Sequence of chain 1.S:
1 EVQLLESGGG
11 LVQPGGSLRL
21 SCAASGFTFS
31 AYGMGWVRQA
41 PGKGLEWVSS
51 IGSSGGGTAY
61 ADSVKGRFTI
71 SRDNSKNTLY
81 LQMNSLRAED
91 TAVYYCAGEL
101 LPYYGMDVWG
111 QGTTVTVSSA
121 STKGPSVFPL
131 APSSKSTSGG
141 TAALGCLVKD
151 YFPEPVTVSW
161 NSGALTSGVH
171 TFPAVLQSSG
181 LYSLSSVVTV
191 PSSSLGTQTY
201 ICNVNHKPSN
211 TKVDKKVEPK

Sequence of chain 1.E:
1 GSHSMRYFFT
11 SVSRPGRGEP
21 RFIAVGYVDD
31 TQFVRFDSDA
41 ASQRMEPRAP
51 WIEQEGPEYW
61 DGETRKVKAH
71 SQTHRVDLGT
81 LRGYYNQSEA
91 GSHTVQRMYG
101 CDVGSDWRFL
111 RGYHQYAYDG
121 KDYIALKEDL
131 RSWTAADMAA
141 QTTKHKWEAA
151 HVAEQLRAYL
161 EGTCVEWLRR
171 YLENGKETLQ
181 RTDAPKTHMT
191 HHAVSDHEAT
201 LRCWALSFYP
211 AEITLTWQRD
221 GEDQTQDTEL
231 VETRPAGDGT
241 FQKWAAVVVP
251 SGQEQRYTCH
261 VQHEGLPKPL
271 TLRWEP

The small molecule below binds the protein below.
Small molecule (SMILES): CC[C@H](C)[C@H](NC(=O)[C@H](CC1=c2ccccc2=NC1)NC(=O)[C@H](CCSC)NC(=O)[C@H](CC(C)C)NC(=O)[C@H](CC(C)C)NC(=O)[C@@H](N)CO)C(=O)N[C@H](C(=O)N[C@@H](CCC(N)=O)C(=O)N[C@H](C=O)C(C)C)[C@@H](C)O

Binding-site contacts:
Ligand atom C contacts residue LYS66 of chain 1.E at 3.5 Å.
Ligand atom CE3 contacts residue SER96 of chain 1.O at 3.5 Å.
Ligand atom CZ2 contacts residue ALA59 of chain 1.S at 3.5 Å (hydrophobic).
Ligand atom OE1 contacts residue ARG27 of chain 1.O at 3.1 Å (salt-bridge).
Ligand atom O contacts residue LYS66 of chain 1.E at 2.7 Å (salt-bridge).
Ligand atom N contacts residue GLU63 of chain 1.E at 2.9 Å (salt-bridge).
Ligand atom N contacts residue TYR99 of chain 1.E at 3.3 Å (h-bond).
Ligand atom N contacts residue MET5 of chain 1.E at 3.2 Å.
Ligand atom O contacts residue TYR159 of chain 1.E at 2.9 Å (h-bond).
Ligand atom O contacts residue TYR103 of chain 1.S at 2.4 Å (h-bond).
Ligand atom N contacts residue TYR7 of chain 1.E at 2.6 Å (h-bond).
Ligand atom CE3 contacts residue GLY95 of chain 1.O at 3.2 Å.
Ligand atom N contacts residue LYS66 of chain 1.E at 3.1 Å (salt-bridge).
Ligand atom OG contacts residue LYS66 of chain 1.E at 3.0 Å (salt-bridge).
Ligand atom CG contacts residue GLN155 of chain 1.E at 3.3 Å.
Ligand atom C contacts residue LYS146 of chain 1.E at 3.3 Å.
Ligand atom CB contacts residue TYR99 of chain 1.E at 3.5 Å (hydrophobic).
Ligand atom CD1 contacts residue HIS70 of chain 1.E at 3.1 Å.
Ligand atom CD1 contacts residue MET45 of chain 1.E at 3.4 Å (hydrophobic).
Ligand atom CE contacts residue TYR98 of chain 1.O at 3.0 Å (hydrophobic).
Ligand atom O contacts residue LYS146 of chain 1.E at 3.1 Å (salt-bridge).
Ligand atom CA contacts residue TYR7 of chain 1.E at 3.2 Å (hydrophobic).
Ligand atom CB contacts residue GLN155 of chain 1.E at 2.9 Å.
Ligand atom CB contacts residue TRP167 of chain 1.E at 3.3 Å (hydrophobic).
Ligand atom CA contacts residue GLU63 of chain 1.E at 3.3 Å.
Ligand atom OE1 contacts residue TYR32 of chain 1.O at 3.1 Å (h-bond).
Ligand atom CD2 contacts residue TYR99 of chain 1.E at 3.4 Å (hydrophobic).
Ligand atom O contacts residue TRP147 of chain 1.E at 2.8 Å (h-bond).
Ligand atom C contacts residue TYR7 of chain 1.E at 3.4 Å (hydrophobic).
Ligand atom CD2 contacts residue LEU156 of chain 1.E at 3.4 Å (hydrophobic).
Ligand atom N contacts residue ASP77 of chain 1.E at 2.9 Å (salt-bridge).
Ligand atom C contacts residue TYR103 of chain 1.S at 3.2 Å (hydrophobic).
Ligand atom N contacts residue TYR171 of chain 1.E at 2.7 Å (h-bond).
Ligand atom CG contacts residue TYR103 of chain 1.S at 3.5 Å (hydrophobic).
Ligand atom O contacts residue HIS70 of chain 1.E at 3.2 Å.
Ligand atom C contacts residue TYR84 of chain 1.E at 3.4 Å (hydrophobic).
Ligand atom CG2 contacts residue ASP77 of chain 1.E at 3.2 Å.
Ligand atom OG1 contacts residue VAL152 of chain 1.E at 3.5 Å.
Ligand atom CD1 contacts residue TYR159 of chain 1.E at 3.4 Å (hydrophobic).
Ligand atom CA contacts residue TYR103 of chain 1.S at 3.4 Å (hydrophobic).

Sequence of chain 1.O:
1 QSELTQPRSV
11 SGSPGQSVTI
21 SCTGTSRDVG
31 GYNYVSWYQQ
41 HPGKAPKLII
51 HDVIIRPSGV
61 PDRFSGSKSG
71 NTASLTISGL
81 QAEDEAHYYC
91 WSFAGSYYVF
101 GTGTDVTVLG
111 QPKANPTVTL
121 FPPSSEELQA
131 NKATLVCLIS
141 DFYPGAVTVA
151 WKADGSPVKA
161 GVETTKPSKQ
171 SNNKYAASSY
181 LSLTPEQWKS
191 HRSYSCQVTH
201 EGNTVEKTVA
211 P